This protein binds this small molecule.
Small molecule (SMILES): Cc1cc(CCCCCCCOc2ccc(C3=N[C@@H](C)CO3)cc2)on1

Sequence of chain 20.C:
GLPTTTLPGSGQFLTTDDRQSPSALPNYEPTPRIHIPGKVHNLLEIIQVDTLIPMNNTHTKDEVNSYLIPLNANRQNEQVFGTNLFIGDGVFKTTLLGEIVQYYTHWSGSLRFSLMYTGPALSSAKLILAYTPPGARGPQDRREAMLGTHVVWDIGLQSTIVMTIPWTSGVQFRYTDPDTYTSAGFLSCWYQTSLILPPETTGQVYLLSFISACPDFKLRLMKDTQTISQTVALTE

Sequence of chain 20.A:
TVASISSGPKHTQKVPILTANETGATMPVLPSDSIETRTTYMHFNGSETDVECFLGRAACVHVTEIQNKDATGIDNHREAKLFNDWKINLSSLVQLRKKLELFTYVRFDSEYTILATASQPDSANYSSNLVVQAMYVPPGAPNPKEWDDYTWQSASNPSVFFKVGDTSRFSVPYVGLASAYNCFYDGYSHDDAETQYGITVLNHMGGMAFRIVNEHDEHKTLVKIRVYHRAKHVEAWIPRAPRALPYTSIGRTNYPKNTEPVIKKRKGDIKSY

Binding-site contacts:
Ligand atom C5C contacts residue ILE104 of chain 20.A at 3.8 Å (hydrophobic).
Ligand atom C4B contacts residue LEU106 of chain 20.A at 3.7 Å (hydrophobic).
Ligand atom C5B contacts residue LEU106 of chain 20.A at 3.5 Å (hydrophobic).
Ligand atom N2 contacts residue PHE186 of chain 20.A at 3.7 Å.
Ligand atom C2C contacts residue VAL188 of chain 20.A at 3.2 Å (hydrophobic).
Ligand atom C3C contacts residue VAL188 of chain 20.A at 3.3 Å (hydrophobic).
Ligand atom C6B contacts residue LEU106 of chain 20.A at 3.9 Å (hydrophobic).
Ligand atom C6C contacts residue VAL191 of chain 20.A at 3.2 Å (hydrophobic).
Ligand atom C1B contacts residue MET221 of chain 20.A at 3.8 Å (hydrophobic).
Ligand atom O1B contacts residue TYR128 of chain 20.A at 3.9 Å.
Ligand atom O1 contacts residue PHE186 of chain 20.A at 3.5 Å.
Ligand atom C3 contacts residue PHE186 of chain 20.A at 3.8 Å (hydrophobic).
Ligand atom C3C contacts residue TYR128 of chain 20.A at 3.9 Å (hydrophobic).
Ligand atom O1 contacts residue TYR152 of chain 20.A at 3.9 Å.
Ligand atom C4C contacts residue TYR152 of chain 20.A at 3.8 Å (hydrophobic).
Ligand atom O1B contacts residue MET221 of chain 20.A at 3.4 Å.
Ligand atom C5C contacts residue TYR128 of chain 20.A at 3.5 Å (hydrophobic).
Ligand atom C5 contacts residue PHE186 of chain 20.A at 3.5 Å (hydrophobic).
Ligand atom C4 contacts residue MET224 of chain 20.A at 3.8 Å (hydrophobic).
Ligand atom C31 contacts residue PRO174 of chain 20.A at 3.4 Å (hydrophobic).
Ligand atom C6B contacts residue TYR197 of chain 20.A at 3.6 Å (hydrophobic).
Ligand atom C3B contacts residue MET221 of chain 20.A at 3.8 Å (hydrophobic).
Ligand atom C4A contacts residue ASN219 of chain 20.A at 3.5 Å.
Ligand atom C4 contacts residue TYR152 of chain 20.A at 3.9 Å (hydrophobic).
Ligand atom C6C contacts residue MET221 of chain 20.A at 3.7 Å (hydrophobic).
Ligand atom O1 contacts residue ALA24 of chain 20.C at 3.6 Å.
Ligand atom C3 contacts residue PRO174 of chain 20.A at 3.8 Å (hydrophobic).
Ligand atom C5B contacts residue TYR197 of chain 20.A at 3.7 Å (hydrophobic).
Ligand atom C7C contacts residue TYR128 of chain 20.A at 3.6 Å (hydrophobic).
Ligand atom C7C contacts residue TYR197 of chain 20.A at 3.8 Å (hydrophobic).
Ligand atom C4 contacts residue PHE186 of chain 20.A at 3.6 Å (hydrophobic).
Ligand atom C2B contacts residue MET221 of chain 20.A at 3.5 Å (hydrophobic).
Ligand atom C5 contacts residue TYR152 of chain 20.A at 3.8 Å (hydrophobic).
Ligand atom N3A contacts residue ASN219 of chain 20.A at 3.0 Å (h-bond).
Ligand atom O1 contacts residue VAL188 of chain 20.A at 3.8 Å.
Ligand atom C31 contacts residue SER175 of chain 20.A at 3.6 Å.
Ligand atom N2 contacts residue ALA24 of chain 20.C at 3.4 Å.
Ligand atom C31 contacts residue VAL176 of chain 20.A at 3.3 Å (hydrophobic).
Ligand atom CM1 contacts residue SER107 of chain 20.A at 3.9 Å.
Ligand atom C31 contacts residue ALA150 of chain 20.A at 3.5 Å (hydrophobic).